Sequence of chain 1.A:
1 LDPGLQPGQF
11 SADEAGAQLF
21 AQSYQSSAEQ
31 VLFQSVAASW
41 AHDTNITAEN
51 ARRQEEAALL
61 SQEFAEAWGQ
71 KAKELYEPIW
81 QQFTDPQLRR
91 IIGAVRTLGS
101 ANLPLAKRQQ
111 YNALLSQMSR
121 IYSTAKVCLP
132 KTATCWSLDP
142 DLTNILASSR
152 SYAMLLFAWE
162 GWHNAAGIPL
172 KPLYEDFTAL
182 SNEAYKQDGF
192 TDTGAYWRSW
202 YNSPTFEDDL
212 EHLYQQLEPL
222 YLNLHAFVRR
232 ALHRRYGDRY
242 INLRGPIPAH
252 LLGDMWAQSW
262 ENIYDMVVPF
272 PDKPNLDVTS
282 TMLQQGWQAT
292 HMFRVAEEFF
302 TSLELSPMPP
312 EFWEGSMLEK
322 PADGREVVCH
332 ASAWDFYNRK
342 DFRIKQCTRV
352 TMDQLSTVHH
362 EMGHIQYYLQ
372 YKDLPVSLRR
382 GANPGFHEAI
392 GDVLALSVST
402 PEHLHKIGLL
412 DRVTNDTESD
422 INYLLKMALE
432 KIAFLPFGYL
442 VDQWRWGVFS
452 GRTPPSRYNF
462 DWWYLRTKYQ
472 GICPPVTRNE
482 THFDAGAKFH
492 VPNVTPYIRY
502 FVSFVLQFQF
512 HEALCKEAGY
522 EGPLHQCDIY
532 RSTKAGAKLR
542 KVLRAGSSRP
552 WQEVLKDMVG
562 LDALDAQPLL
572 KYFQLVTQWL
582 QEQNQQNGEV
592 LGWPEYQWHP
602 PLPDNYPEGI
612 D

This protein binds this small molecule.
Small molecule (SMILES): CCCC[C@H](N[C@@H](CCc1ccccc1)C(=O)O)C(=O)N[C@@H](Cc1ccc(O)cc1)C(=O)O

Binding-site contacts:
Ligand atom O25 contacts residue ZN1 of chain 1.R at 2.1 Å.
Ligand atom O24 contacts residue HIS365 of chain 1.A at 3.4 Å (h-bond).
Ligand atom C16 contacts residue ASP393 of chain 1.A at 3.5 Å.
Ligand atom O24 contacts residue HIS361 of chain 1.A at 3.6 Å (h-bond).
Ligand atom C19 contacts residue TYR501 of chain 1.A at 3.5 Å (hydrophobic).
Ligand atom O11 contacts residue GLN259 of chain 1.A at 2.9 Å (h-bond).
Ligand atom C23 contacts residue TYR501 of chain 1.A at 3.5 Å (hydrophobic).
Ligand atom N21 contacts residue GLU362 of chain 1.A at 3.5 Å (salt-bridge).
Ligand atom C18 contacts residue ASP393 of chain 1.A at 3.5 Å.
Ligand atom O25 contacts residue GLU389 of chain 1.A at 3.1 Å (salt-bridge).
Ligand atom O24 contacts residue GLU362 of chain 1.A at 2.6 Å (salt-bridge).
Ligand atom C01 contacts residue THR358 of chain 1.A at 3.6 Å.
Ligand atom C12 contacts residue TYR501 of chain 1.A at 3.5 Å (hydrophobic).
Ligand atom C22 contacts residue TYR501 of chain 1.A at 3.5 Å (hydrophobic).
Ligand atom O24 contacts residue ZN1 of chain 1.R at 2.7 Å.
Ligand atom O11 contacts residue LYS489 of chain 1.A at 2.7 Å (salt-bridge).
Ligand atom N21 contacts residue ALA332 of chain 1.A at 2.9 Å (h-bond).
Ligand atom C23 contacts residue ZN1 of chain 1.R at 2.7 Å.
Ligand atom C02 contacts residue HIS361 of chain 1.A at 3.5 Å.
Ligand atom O25 contacts residue HIS361 of chain 1.A at 3.5 Å (h-bond).
Ligand atom C04 contacts residue GLU362 of chain 1.A at 3.5 Å.
Ligand atom C22 contacts residue ALA332 of chain 1.A at 3.6 Å (hydrophobic).
Ligand atom C30 contacts residue 1PE1 of chain 1.J at 3.6 Å.
Ligand atom O20 contacts residue HIS491 of chain 1.A at 2.9 Å.
Ligand atom O20 contacts residue HIS331 of chain 1.A at 2.7 Å (h-bond).
Ligand atom C15 contacts residue PHE505 of chain 1.A at 3.6 Å (hydrophobic).
Ligand atom C09 contacts residue GLN259 of chain 1.A at 3.3 Å.
Ligand atom O25 contacts residue TYR501 of chain 1.A at 2.7 Å (h-bond).
Ligand atom C26 contacts residue ALA332 of chain 1.A at 3.4 Å (hydrophobic).
Ligand atom N21 contacts residue HIS331 of chain 1.A at 3.1 Å (h-bond).
Ligand atom C23 contacts residue GLU362 of chain 1.A at 3.6 Å.
Ligand atom O17 contacts residue ASP393 of chain 1.A at 2.8 Å (salt-bridge).
Ligand atom C06 contacts residue HIS331 of chain 1.A at 3.5 Å.
Ligand atom O11 contacts residue TYR498 of chain 1.A at 2.6 Å (h-bond).
Ligand atom C09 contacts residue TYR498 of chain 1.A at 3.5 Å (hydrophobic).
Ligand atom C29 contacts residue 1PE1 of chain 1.J at 3.6 Å.
Ligand atom C05 contacts residue GLU362 of chain 1.A at 3.6 Å.
Ligand atom C18 contacts residue HIS361 of chain 1.A at 3.6 Å.
Ligand atom O25 contacts residue HIS365 of chain 1.A at 3.6 Å.
Ligand atom O10 contacts residue GLN259 of chain 1.A at 3.3 Å (h-bond).